Sequence of chain 1.A:
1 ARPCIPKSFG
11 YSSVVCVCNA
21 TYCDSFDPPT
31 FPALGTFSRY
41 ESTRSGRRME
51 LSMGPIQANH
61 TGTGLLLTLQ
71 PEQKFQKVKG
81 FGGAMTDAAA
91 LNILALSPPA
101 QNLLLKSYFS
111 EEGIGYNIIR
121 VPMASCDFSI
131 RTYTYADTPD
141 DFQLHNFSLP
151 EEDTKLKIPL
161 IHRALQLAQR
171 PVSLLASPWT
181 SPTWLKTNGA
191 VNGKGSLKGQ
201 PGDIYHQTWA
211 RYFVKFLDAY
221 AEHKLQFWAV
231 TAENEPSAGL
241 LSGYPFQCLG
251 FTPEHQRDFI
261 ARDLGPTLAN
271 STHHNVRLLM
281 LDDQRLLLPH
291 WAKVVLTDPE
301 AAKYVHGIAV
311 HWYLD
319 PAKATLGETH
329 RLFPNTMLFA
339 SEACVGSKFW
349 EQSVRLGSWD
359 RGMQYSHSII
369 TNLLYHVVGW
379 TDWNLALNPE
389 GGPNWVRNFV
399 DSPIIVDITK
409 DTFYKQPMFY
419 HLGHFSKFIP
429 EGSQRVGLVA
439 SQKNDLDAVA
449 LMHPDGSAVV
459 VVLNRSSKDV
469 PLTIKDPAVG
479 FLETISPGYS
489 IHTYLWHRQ

Binding-site contacts:
Ligand atom N2 contacts residue ASN270 of chain 1.A at 3.0 Å (h-bond).
Ligand atom O7 contacts residue ASN270 of chain 1.A at 4.5 Å.
Ligand atom C1 contacts residue ASN270 of chain 1.A at 1.4 Å.
Ligand atom C4 contacts residue ASN270 of chain 1.A at 4.2 Å.
Ligand atom O5 contacts residue ASN270 of chain 1.A at 2.3 Å (h-bond).
Ligand atom C3 contacts residue ASN270 of chain 1.A at 3.8 Å.
Ligand atom C5 contacts residue ASN270 of chain 1.A at 3.6 Å.
Ligand atom C2 contacts residue ASN270 of chain 1.A at 2.4 Å.
Ligand atom C7 contacts residue ASN270 of chain 1.A at 4.1 Å.

A protein and the small-molecule ligand that binds it are described below.
Small molecule (SMILES): CC(=O)N[C@@H]1[C@@H](O)[C@H](O)[C@@H](CO)O[C@H]1O